Binding-site contacts:
Ligand atom C8 contacts residue SER39 of chain 2.A at 3.5 Å.
Ligand atom C1 contacts residue ASN279 of chain 2.A at 1.4 Å.
Ligand atom C3 contacts residue VAL291 of chain 2.A at 4.1 Å (hydrophobic).
Ligand atom C5 contacts residue ASN279 of chain 2.A at 3.7 Å.
Ligand atom N2 contacts residue ASN279 of chain 2.A at 3.0 Å (h-bond).
Ligand atom C1 contacts residue VAL291 of chain 2.A at 3.5 Å (hydrophobic).
Ligand atom C4 contacts residue ASN279 of chain 2.A at 4.2 Å.
Ligand atom O6 contacts residue GLU69 of chain 2.B at 3.7 Å.
Ligand atom C7 contacts residue VAL291 of chain 2.A at 4.4 Å (hydrophobic).
Ligand atom C2 contacts residue ASN279 of chain 2.A at 2.4 Å.
Ligand atom C1 contacts residue ASN292 of chain 2.A at 3.9 Å.
Ligand atom C2 contacts residue VAL291 of chain 2.A at 3.9 Å (hydrophobic).
Ligand atom N2 contacts residue VAL291 of chain 2.A at 3.5 Å (h-bond).
Ligand atom C5 contacts residue ASN292 of chain 2.A at 4.0 Å.
Ligand atom C7 contacts residue ASN279 of chain 2.A at 3.3 Å.
Ligand atom C8 contacts residue VAL291 of chain 2.A at 4.2 Å (hydrophobic).
Ligand atom O5 contacts residue ASN279 of chain 2.A at 2.4 Å (h-bond).
Ligand atom O7 contacts residue ASN279 of chain 2.A at 3.1 Å (h-bond).
Ligand atom C3 contacts residue ASN279 of chain 2.A at 3.8 Å.
Ligand atom C8 contacts residue GLU69 of chain 2.B at 3.5 Å.
Ligand atom O5 contacts residue ASN292 of chain 2.A at 3.7 Å.

Sequence of chain 2.B:
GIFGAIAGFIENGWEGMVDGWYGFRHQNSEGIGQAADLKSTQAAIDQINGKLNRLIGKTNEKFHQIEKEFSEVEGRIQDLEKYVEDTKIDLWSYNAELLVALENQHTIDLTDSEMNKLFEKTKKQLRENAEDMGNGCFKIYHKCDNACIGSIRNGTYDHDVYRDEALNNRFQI

The protein below binds the small molecule below.
Small molecule (SMILES): CC(=O)N[C@H]1[C@H](O[C@H]2[C@H](O)[C@@H](NC(C)=O)CO[C@@H]2CO)O[C@H](CO)[C@@H](O)[C@@H]1O

Sequence of chain 2.A:
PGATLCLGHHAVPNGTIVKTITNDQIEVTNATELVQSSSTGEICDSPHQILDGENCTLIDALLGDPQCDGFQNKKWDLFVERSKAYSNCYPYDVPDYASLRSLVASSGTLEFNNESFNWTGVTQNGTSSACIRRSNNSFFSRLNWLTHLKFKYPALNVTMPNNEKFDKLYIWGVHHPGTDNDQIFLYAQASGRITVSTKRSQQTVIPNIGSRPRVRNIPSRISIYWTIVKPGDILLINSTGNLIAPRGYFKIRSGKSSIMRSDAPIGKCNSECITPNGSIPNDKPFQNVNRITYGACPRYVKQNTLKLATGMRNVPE